Sequence of chain 1.A:
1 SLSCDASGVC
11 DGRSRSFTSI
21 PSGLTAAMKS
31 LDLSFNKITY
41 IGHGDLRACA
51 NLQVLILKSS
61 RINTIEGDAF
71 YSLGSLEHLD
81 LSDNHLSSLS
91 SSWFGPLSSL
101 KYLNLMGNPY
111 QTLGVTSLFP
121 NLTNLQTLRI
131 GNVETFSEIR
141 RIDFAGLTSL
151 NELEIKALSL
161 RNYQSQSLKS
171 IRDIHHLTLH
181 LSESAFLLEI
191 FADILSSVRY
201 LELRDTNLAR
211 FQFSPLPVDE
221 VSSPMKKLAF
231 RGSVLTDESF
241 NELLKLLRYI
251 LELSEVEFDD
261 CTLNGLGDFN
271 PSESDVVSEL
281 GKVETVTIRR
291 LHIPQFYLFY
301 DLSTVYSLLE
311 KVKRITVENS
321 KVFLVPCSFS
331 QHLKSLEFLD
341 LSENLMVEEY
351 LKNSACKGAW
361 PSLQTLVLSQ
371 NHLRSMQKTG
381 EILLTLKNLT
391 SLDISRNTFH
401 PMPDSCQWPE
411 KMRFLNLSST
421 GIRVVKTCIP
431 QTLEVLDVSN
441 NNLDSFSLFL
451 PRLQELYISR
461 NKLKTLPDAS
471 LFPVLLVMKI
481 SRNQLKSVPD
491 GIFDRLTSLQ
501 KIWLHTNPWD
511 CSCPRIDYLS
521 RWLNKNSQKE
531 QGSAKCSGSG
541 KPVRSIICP

Binding-site contacts:
Ligand atom N2 contacts residue ASN121 of chain 1.A at 2.5 Å (h-bond).
Ligand atom N2 contacts residue PRO120 of chain 1.A at 4.2 Å.
Ligand atom C7 contacts residue PRO120 of chain 1.A at 4.2 Å (hydrophobic).
Ligand atom O5 contacts residue ASN121 of chain 1.A at 2.3 Å (h-bond).
Ligand atom C4 contacts residue ASN121 of chain 1.A at 4.2 Å.
Ligand atom C1 contacts residue ASN121 of chain 1.A at 1.4 Å.
Ligand atom O7 contacts residue ASN121 of chain 1.A at 4.1 Å.
Ligand atom O7 contacts residue PRO120 of chain 1.A at 4.1 Å.
Ligand atom C2 contacts residue ASN121 of chain 1.A at 2.5 Å.
Ligand atom C7 contacts residue ASN121 of chain 1.A at 3.5 Å.
Ligand atom C1 contacts residue GLY95 of chain 1.A at 4.3 Å.
Ligand atom C8 contacts residue PRO120 of chain 1.A at 4.3 Å (hydrophobic).
Ligand atom C5 contacts residue ASN121 of chain 1.A at 3.6 Å.
Ligand atom O5 contacts residue GLY95 of chain 1.A at 4.2 Å.
Ligand atom C3 contacts residue ASN121 of chain 1.A at 3.8 Å.

A protein and the small-molecule ligand that binds it are described below.
Small molecule (SMILES): CC(=O)N[C@@H]1[C@@H](O)[C@H](O)[C@@H](CO)O[C@H]1O